Binding-site contacts:
Ligand atom C5 contacts residue TRP131 of chain 1.B at 3.8 Å (hydrophobic).
Ligand atom C1 contacts residue ARG149 of chain 1.B at 4.0 Å.
Ligand atom O5 contacts residue TRP131 of chain 1.B at 2.4 Å.
Ligand atom C2 contacts residue GLU130 of chain 1.B at 3.6 Å.
Ligand atom C2 contacts residue TRP131 of chain 1.B at 2.5 Å (hydrophobic).
Ligand atom C3 contacts residue TRP131 of chain 1.B at 3.9 Å (hydrophobic).
Ligand atom O2 contacts residue TRP131 of chain 1.B at 2.8 Å (h-bond).
Ligand atom O3 contacts residue GLU130 of chain 1.B at 3.6 Å.
Ligand atom O2 contacts residue GLU130 of chain 1.B at 3.0 Å (salt-bridge).
Ligand atom O5 contacts residue ARG149 of chain 1.B at 3.7 Å.
Ligand atom C1 contacts residue TRP131 of chain 1.B at 1.5 Å (hydrophobic).
Ligand atom C3 contacts residue GLU130 of chain 1.B at 3.4 Å.
Ligand atom O6 contacts residue ARG149 of chain 1.B at 3.5 Å (salt-bridge).
Ligand atom C4 contacts residue TRP131 of chain 1.B at 4.3 Å (hydrophobic).
Ligand atom O6 contacts residue TRP131 of chain 1.B at 4.4 Å.

This small molecule binds to this protein.
Small molecule (SMILES): OC[C@H]1O[C@H](O)[C@@H](O)[C@@H](O)[C@@H]1O

Sequence of chain 1.B:
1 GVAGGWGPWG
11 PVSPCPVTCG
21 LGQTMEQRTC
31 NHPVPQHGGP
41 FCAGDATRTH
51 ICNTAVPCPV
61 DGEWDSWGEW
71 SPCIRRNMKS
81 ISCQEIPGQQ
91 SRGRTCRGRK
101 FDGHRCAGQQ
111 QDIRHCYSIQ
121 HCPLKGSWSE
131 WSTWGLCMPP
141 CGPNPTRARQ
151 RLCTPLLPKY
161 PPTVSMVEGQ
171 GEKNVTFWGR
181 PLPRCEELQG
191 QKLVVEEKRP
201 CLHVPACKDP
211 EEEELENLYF